The small molecule below binds the protein below.
Small molecule (SMILES): CC(=O)N[C@@H]1[C@@H](O)[C@H](O)[C@@H](CO)O[C@H]1O

Sequence of chain 1.A:
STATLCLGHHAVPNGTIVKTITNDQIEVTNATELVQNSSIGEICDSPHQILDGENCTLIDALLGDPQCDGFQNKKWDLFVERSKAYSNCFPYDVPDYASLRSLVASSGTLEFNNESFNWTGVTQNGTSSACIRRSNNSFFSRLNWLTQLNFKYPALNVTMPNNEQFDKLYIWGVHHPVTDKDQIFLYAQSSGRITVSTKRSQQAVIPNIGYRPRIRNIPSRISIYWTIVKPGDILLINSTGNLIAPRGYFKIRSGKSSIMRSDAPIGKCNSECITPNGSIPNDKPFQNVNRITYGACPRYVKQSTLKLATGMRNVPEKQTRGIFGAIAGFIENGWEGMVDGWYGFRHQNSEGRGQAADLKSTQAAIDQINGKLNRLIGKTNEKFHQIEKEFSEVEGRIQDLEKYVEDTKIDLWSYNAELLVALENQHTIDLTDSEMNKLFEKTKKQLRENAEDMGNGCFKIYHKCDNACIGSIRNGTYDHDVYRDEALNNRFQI

Binding-site contacts:
Ligand atom C4 contacts residue ASN22 of chain 1.A at 4.2 Å.
Ligand atom O7 contacts residue PRO21 of chain 1.A at 4.4 Å.
Ligand atom C8 contacts residue ASN22 of chain 1.A at 4.4 Å.
Ligand atom N2 contacts residue PRO21 of chain 1.A at 4.4 Å.
Ligand atom C1 contacts residue ASN22 of chain 1.A at 1.4 Å.
Ligand atom N2 contacts residue ASN22 of chain 1.A at 2.9 Å (h-bond).
Ligand atom C2 contacts residue ASN22 of chain 1.A at 2.5 Å.
Ligand atom C7 contacts residue LYS326 of chain 1.A at 3.8 Å.
Ligand atom O7 contacts residue LYS326 of chain 1.A at 4.4 Å.
Ligand atom O5 contacts residue ASN22 of chain 1.A at 2.4 Å (h-bond).
Ligand atom C3 contacts residue ASN22 of chain 1.A at 3.8 Å.
Ligand atom C8 contacts residue PRO21 of chain 1.A at 3.1 Å (hydrophobic).
Ligand atom C7 contacts residue PRO21 of chain 1.A at 3.9 Å (hydrophobic).
Ligand atom C8 contacts residue LYS326 of chain 1.A at 2.7 Å.
Ligand atom O7 contacts residue ASN22 of chain 1.A at 3.3 Å (h-bond).
Ligand atom C7 contacts residue ASN22 of chain 1.A at 3.2 Å.
Ligand atom C5 contacts residue ASN22 of chain 1.A at 3.7 Å.